Sequence of chain 1.D:
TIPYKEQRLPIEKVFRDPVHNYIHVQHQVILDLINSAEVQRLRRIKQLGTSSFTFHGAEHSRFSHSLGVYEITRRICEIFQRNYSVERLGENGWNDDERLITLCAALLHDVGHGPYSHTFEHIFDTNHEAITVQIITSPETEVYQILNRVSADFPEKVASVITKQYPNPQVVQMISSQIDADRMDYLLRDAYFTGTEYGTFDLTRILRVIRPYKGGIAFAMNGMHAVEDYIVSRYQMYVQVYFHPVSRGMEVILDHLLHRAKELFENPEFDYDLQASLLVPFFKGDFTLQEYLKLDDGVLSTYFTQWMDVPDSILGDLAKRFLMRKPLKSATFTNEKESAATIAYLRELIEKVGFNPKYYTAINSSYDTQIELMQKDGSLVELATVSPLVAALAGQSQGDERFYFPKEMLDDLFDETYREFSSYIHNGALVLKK

Binding-site contacts:
Ligand atom C2 contacts residue TYR267 of chain 1.D at 3.5 Å (hydrophobic).
Ligand atom O1A contacts residue HIS143 of chain 1.D at 3.8 Å.
Ligand atom O2A contacts residue ASP135 of chain 1.D at 3.9 Å.
Ligand atom N1 contacts residue SER76 of chain 1.D at 3.4 Å (h-bond).
Ligand atom O2A contacts residue ARG87 of chain 1.D at 3.9 Å.
Ligand atom O2G contacts residue HIS143 of chain 1.D at 3.0 Å.
Ligand atom C5' contacts residue TYR211 of chain 1.D at 3.9 Å (hydrophobic).
Ligand atom N3 contacts residue TYR392 of chain 1.D at 3.9 Å.
Ligand atom C2' contacts residue TYR392 of chain 1.D at 3.3 Å (hydrophobic).
Ligand atom N1 contacts residue LEU73 of chain 1.D at 3.7 Å.
Ligand atom C5 contacts residue LEU73 of chain 1.D at 3.8 Å (hydrophobic).
Ligand atom C3' contacts residue TYR392 of chain 1.D at 3.8 Å (hydrophobic).
Ligand atom O3' contacts residue TYR211 of chain 1.D at 3.7 Å.
Ligand atom O2B contacts residue HIS143 of chain 1.D at 2.7 Å (h-bond).
Ligand atom C1' contacts residue TYR267 of chain 1.D at 3.5 Å (hydrophobic).
Ligand atom C6 contacts residue SER76 of chain 1.D at 4.0 Å.
Ligand atom C4' contacts residue TYR211 of chain 1.D at 3.8 Å (hydrophobic).
Ligand atom C3' contacts residue TYR263 of chain 1.D at 3.9 Å (hydrophobic).
Ligand atom C2 contacts residue SER76 of chain 1.D at 3.4 Å.
Ligand atom N7 contacts residue HIS143 of chain 1.D at 3.9 Å.
Ligand atom N6 contacts residue LEU73 of chain 1.D at 3.1 Å (h-bond).
Ligand atom N1 contacts residue TYR392 of chain 1.D at 3.8 Å.
Ligand atom O2A contacts residue HIS138 of chain 1.D at 3.2 Å (h-bond).
Ligand atom O2G contacts residue TYR392 of chain 1.D at 3.4 Å.
Ligand atom PG contacts residue TYR392 of chain 1.D at 3.9 Å.
Ligand atom O5' contacts residue TYR211 of chain 1.D at 3.9 Å.
Ligand atom O3' contacts residue TYR263 of chain 1.D at 2.7 Å (h-bond).
Ligand atom O3G contacts residue TYR263 of chain 1.D at 3.5 Å (h-bond).
Ligand atom O3G contacts residue TYR392 of chain 1.D at 2.6 Å (h-bond).
Ligand atom N9 contacts residue LEU73 of chain 1.D at 3.8 Å.
Ligand atom C2 contacts residue TYR392 of chain 1.D at 3.8 Å (hydrophobic).
Ligand atom N3 contacts residue TYR267 of chain 1.D at 3.4 Å.
Ligand atom C6 contacts residue LEU73 of chain 1.D at 3.3 Å (hydrophobic).
Ligand atom C4 contacts residue TYR267 of chain 1.D at 4.0 Å (hydrophobic).
Ligand atom O3' contacts residue TYR392 of chain 1.D at 3.4 Å (h-bond).
Ligand atom C4 contacts residue LEU73 of chain 1.D at 3.9 Å (hydrophobic).
Ligand atom O4' contacts residue TYR267 of chain 1.D at 3.8 Å.
Ligand atom O2G contacts residue ASP393 of chain 1.D at 2.7 Å (salt-bridge).
Ligand atom C2' contacts residue TYR267 of chain 1.D at 4.1 Å (hydrophobic).
Ligand atom C4 contacts residue TYR392 of chain 1.D at 4.0 Å (hydrophobic).

A small-molecule ligand and the protein it binds are described below.
Small molecule (SMILES): Nc1ncnc2c1ncn2[C@H]1C[C@H](O)[C@@H](CO[P](=O)(O)O[P](=O)(O)OP(=O)(O)O)O1